Sequence of chain 1.B:
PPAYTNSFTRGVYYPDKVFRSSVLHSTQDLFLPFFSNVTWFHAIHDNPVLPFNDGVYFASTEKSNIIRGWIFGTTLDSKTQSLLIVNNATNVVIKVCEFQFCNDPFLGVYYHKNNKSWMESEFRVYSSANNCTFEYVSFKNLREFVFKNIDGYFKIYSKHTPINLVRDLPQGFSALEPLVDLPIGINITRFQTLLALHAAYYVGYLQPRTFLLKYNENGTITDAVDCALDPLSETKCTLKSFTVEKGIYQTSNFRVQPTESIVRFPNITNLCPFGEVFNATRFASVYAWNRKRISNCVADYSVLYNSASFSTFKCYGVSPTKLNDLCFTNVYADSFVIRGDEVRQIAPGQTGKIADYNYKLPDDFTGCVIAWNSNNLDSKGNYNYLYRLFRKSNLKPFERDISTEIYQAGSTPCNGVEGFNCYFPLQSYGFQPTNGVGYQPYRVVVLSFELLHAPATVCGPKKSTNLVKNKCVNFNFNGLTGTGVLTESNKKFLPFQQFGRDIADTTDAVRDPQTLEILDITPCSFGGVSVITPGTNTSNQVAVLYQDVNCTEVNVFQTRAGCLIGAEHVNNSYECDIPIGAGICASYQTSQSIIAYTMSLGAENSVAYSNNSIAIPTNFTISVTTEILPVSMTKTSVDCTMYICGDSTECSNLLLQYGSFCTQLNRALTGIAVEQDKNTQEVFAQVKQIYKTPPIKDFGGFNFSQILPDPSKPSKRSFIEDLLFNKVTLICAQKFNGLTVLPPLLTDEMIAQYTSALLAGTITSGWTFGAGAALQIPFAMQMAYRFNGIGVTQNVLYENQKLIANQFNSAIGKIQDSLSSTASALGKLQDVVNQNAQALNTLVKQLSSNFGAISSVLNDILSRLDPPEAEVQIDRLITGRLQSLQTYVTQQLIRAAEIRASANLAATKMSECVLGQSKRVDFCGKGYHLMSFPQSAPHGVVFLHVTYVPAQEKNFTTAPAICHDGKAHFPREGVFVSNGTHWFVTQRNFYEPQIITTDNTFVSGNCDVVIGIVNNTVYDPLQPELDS

Binding-site contacts:
Ligand atom C8 contacts residue ASN709 of chain 1.B at 4.2 Å.
Ligand atom C5 contacts residue ASN709 of chain 1.B at 3.6 Å.
Ligand atom C2 contacts residue ASN709 of chain 1.B at 2.4 Å.
Ligand atom C8 contacts residue GLY1131 of chain 1.B at 3.5 Å.
Ligand atom O5 contacts residue ASN709 of chain 1.B at 2.3 Å (h-bond).
Ligand atom C4 contacts residue ASN709 of chain 1.B at 4.2 Å.
Ligand atom C3 contacts residue ASN709 of chain 1.B at 3.8 Å.
Ligand atom C1 contacts residue ASN709 of chain 1.B at 1.4 Å.
Ligand atom N2 contacts residue ASN709 of chain 1.B at 2.9 Å (h-bond).
Ligand atom C7 contacts residue ASN709 of chain 1.B at 2.8 Å.
Ligand atom O7 contacts residue ASN709 of chain 1.B at 2.2 Å (h-bond).

A small-molecule ligand and the protein it binds are described below.
Small molecule (SMILES): CC(=O)N[C@@H]1[C@@H](O)[C@H](O)[C@@H](CO)O[C@H]1O